A protein and the small-molecule ligand that binds it are described below.
Small molecule (SMILES): CO[C@H]1O[C@H](CO)[C@@H](O)[C@H](O[C@H]2O[C@H](C)[C@H](O)C[C@H]2O)[C@@H]1O[C@H]1O[C@H](CO)[C@H](O)[C@H](O)[C@H]1O

Binding-site contacts:
Ligand atom O2 contacts residue HIS101 of chain 1.B at 4.0 Å.
Ligand atom C2 contacts residue TRP93 of chain 1.A at 3.5 Å (hydrophobic).
Ligand atom C1 contacts residue TRP93 of chain 1.A at 3.8 Å (hydrophobic).
Ligand atom C1 contacts residue GLY100 of chain 1.B at 3.6 Å.
Ligand atom C1 contacts residue TRP33 of chain 1.B at 4.1 Å (hydrophobic).
Ligand atom C3 contacts residue TRP93 of chain 1.A at 3.9 Å (hydrophobic).
Ligand atom C2 contacts residue HIS34 of chain 1.A at 4.2 Å.
Ligand atom C6 contacts residue TRP93 of chain 1.A at 4.1 Å (hydrophobic).
Ligand atom O4 contacts residue TRP93 of chain 1.A at 3.3 Å (h-bond).
Ligand atom C3 contacts residue TRP33 of chain 1.B at 4.2 Å (hydrophobic).
Ligand atom O2 contacts residue HIS101 of chain 1.B at 3.7 Å.
Ligand atom C7 contacts residue TRP33 of chain 1.B at 3.6 Å (hydrophobic).
Ligand atom O4 contacts residue ASN96 of chain 1.A at 3.8 Å.
Ligand atom C2 contacts residue GLY100 of chain 1.B at 3.4 Å.
Ligand atom C2 contacts residue HIS101 of chain 1.B at 4.2 Å.
Ligand atom O4 contacts residue TRP98 of chain 1.A at 2.9 Å (h-bond).
Ligand atom C7 contacts residue PHE59 of chain 1.B at 4.1 Å (hydrophobic).
Ligand atom C4 contacts residue TRP98 of chain 1.A at 3.6 Å (hydrophobic).
Ligand atom O5 contacts residue GLY100 of chain 1.B at 4.1 Å.
Ligand atom O2 contacts residue GLY100 of chain 1.B at 3.9 Å.
Ligand atom O2 contacts residue HIS34 of chain 1.A at 4.1 Å.
Ligand atom C3 contacts residue TRP98 of chain 1.A at 4.0 Å (hydrophobic).
Ligand atom O5 contacts residue ASN96 of chain 1.A at 4.1 Å.
Ligand atom O1 contacts residue TRP33 of chain 1.B at 3.3 Å.
Ligand atom O6 contacts residue HIS101 of chain 1.B at 3.8 Å.
Ligand atom C4 contacts residue TRP93 of chain 1.A at 3.8 Å (hydrophobic).
Ligand atom O5 contacts residue TRP33 of chain 1.B at 3.5 Å (h-bond).
Ligand atom O4 contacts residue TYR103 of chain 1.B at 4.0 Å.
Ligand atom C6 contacts residue PHE59 of chain 1.B at 3.7 Å (hydrophobic).
Ligand atom O2 contacts residue HIS34 of chain 1.A at 3.5 Å (h-bond).
Ligand atom O4 contacts residue HIS101 of chain 1.B at 2.9 Å (h-bond).
Ligand atom O5 contacts residue TRP93 of chain 1.A at 3.9 Å.
Ligand atom O2 contacts residue GLY102 of chain 1.B at 2.7 Å (h-bond).
Ligand atom O3 contacts residue HIS34 of chain 1.A at 3.6 Å.
Ligand atom C2 contacts residue GLY102 of chain 1.B at 3.4 Å.
Ligand atom C6 contacts residue HIS35 of chain 1.B at 3.9 Å.
Ligand atom C5 contacts residue TRP93 of chain 1.A at 4.0 Å (hydrophobic).
Ligand atom C6 contacts residue TRP33 of chain 1.B at 3.8 Å (hydrophobic).
Ligand atom C4 contacts residue HIS101 of chain 1.B at 3.8 Å.
Ligand atom O4 contacts residue HIS35 of chain 1.B at 3.2 Å.

Sequence of chain 1.A:
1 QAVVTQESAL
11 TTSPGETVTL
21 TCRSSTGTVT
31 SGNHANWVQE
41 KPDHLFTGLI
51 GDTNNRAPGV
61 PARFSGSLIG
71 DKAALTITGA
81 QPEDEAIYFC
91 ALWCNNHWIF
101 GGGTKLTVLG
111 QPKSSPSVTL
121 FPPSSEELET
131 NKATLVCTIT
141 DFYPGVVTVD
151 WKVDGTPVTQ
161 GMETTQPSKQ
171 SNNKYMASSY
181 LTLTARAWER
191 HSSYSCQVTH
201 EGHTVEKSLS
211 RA

Sequence of chain 1.B:
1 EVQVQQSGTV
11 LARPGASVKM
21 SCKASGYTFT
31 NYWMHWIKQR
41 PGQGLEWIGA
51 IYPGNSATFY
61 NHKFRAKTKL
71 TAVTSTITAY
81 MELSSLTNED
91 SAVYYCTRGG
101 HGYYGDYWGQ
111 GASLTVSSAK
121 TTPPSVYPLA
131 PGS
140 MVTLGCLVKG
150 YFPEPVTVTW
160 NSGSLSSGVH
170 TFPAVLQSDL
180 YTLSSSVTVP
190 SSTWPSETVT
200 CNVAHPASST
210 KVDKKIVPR